The small molecule below binds the protein below.
Small molecule (SMILES): OC[C@H]1O[C@H](O)[C@H](O)[C@@H](O)[C@H]1O

Sequence of chain 1.I:
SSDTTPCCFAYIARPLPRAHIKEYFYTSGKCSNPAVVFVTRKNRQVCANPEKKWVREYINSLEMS

Binding-site contacts:
Ligand atom O6 contacts residue SER2 of chain 1.H at 3.4 Å (h-bond).
Ligand atom C6 contacts residue PRO6 of chain 1.I at 4.0 Å (hydrophobic).
Ligand atom C3 contacts residue SER1 of chain 1.H at 3.6 Å.
Ligand atom C1 contacts residue SER1 of chain 1.H at 1.4 Å.
Ligand atom C5 contacts residue SER1 of chain 1.H at 3.6 Å.
Ligand atom O2 contacts residue GLU23 of chain 1.I at 3.4 Å (salt-bridge).
Ligand atom C2 contacts residue PHE25 of chain 1.I at 3.6 Å (hydrophobic).
Ligand atom O2 contacts residue PHE25 of chain 1.I at 4.1 Å.
Ligand atom O2 contacts residue SER1 of chain 1.H at 2.6 Å (h-bond).
Ligand atom O3 contacts residue GLN45 of chain 1.I at 3.7 Å.
Ligand atom O5 contacts residue SER1 of chain 1.H at 2.3 Å (h-bond).
Ligand atom O4 contacts residue PHE25 of chain 1.I at 3.9 Å.
Ligand atom O4 contacts residue PRO6 of chain 1.I at 3.6 Å.
Ligand atom C6 contacts residue SER1 of chain 1.H at 4.2 Å.
Ligand atom C2 contacts residue SER1 of chain 1.H at 2.4 Å.
Ligand atom C1 contacts residue PHE25 of chain 1.I at 3.8 Å (hydrophobic).
Ligand atom O6 contacts residue SER1 of chain 1.H at 3.5 Å.
Ligand atom C4 contacts residue SER1 of chain 1.H at 4.1 Å.

Sequence of chain 1.H:
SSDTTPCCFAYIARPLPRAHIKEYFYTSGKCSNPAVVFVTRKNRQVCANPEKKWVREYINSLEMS